A protein and the small-molecule ligand that binds it are described below.
Small molecule (SMILES): CC(C)CCC[C@@H](C)[C@H]1CC[C@H]2[C@@H]3CC=C4C[C@@H](OC(=O)CCC(=O)O)CC[C@]4(C)[C@H]3CC[C@]12C

Sequence of chain 1.B:
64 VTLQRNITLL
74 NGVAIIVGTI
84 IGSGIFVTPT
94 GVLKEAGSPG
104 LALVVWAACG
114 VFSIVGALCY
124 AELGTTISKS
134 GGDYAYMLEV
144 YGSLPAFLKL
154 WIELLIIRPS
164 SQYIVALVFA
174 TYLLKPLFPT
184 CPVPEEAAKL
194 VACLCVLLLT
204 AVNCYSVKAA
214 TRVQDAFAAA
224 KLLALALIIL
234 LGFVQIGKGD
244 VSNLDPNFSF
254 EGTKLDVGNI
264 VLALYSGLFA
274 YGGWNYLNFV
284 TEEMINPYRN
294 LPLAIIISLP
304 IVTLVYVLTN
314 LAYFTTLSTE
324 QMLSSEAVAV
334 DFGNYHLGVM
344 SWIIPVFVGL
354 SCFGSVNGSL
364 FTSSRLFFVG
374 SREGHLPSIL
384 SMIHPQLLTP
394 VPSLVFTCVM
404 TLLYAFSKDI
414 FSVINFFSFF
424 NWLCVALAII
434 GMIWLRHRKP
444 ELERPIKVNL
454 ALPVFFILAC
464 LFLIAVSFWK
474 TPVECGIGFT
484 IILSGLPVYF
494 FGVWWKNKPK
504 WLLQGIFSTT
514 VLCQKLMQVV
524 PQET

Binding-site contacts:
Ligand atom CAU contacts residue VAL394 of chain 1.B at 4.5 Å (hydrophobic).
Ligand atom CAE contacts residue MET520 of chain 1.B at 4.0 Å (hydrophobic).
Ligand atom CAJ contacts residue MET520 of chain 1.B at 3.9 Å (hydrophobic).
Ligand atom CAM contacts residue LEU390 of chain 1.B at 4.5 Å (hydrophobic).
Ligand atom CBG contacts residue LEU200 of chain 1.A at 4.4 Å (hydrophobic).
Ligand atom CAB contacts residue MET520 of chain 1.B at 4.1 Å (hydrophobic).
Ligand atom CAS contacts residue VAL394 of chain 1.B at 4.0 Å (hydrophobic).
Ligand atom CAE contacts residue LEU519 of chain 1.B at 3.5 Å (hydrophobic).
Ligand atom CAZ contacts residue ARG197 of chain 1.A at 4.4 Å.
Ligand atom CAQ contacts residue LEU200 of chain 1.A at 4.2 Å (hydrophobic).
Ligand atom CAL contacts residue GLN389 of chain 1.B at 3.4 Å.
Ligand atom CAA contacts residue 3PH1 of chain 1.G at 3.8 Å.
Ligand atom CBA contacts residue 3PH1 of chain 1.G at 4.0 Å.
Ligand atom CAV contacts residue GLN521 of chain 1.B at 4.4 Å.
Ligand atom CBC contacts residue HIS387 of chain 1.B at 4.2 Å.
Ligand atom CAM contacts residue HIS387 of chain 1.B at 4.4 Å.
Ligand atom CBA contacts residue VAL398 of chain 1.B at 4.4 Å (hydrophobic).
Ligand atom OAG contacts residue LEU390 of chain 1.B at 4.3 Å.
Ligand atom CAP contacts residue LEU200 of chain 1.A at 4.4 Å (hydrophobic).
Ligand atom CAB contacts residue 3PH1 of chain 1.G at 3.9 Å.
Ligand atom CBG contacts residue ARG197 of chain 1.A at 4.3 Å.
Ligand atom CAC contacts residue VAL398 of chain 1.B at 4.2 Å (hydrophobic).
Ligand atom CAK contacts residue ARG197 of chain 1.A at 3.2 Å.
Ligand atom CAY contacts residue LEU390 of chain 1.B at 4.4 Å (hydrophobic).
Ligand atom CAX contacts residue GLN389 of chain 1.B at 3.7 Å.
Ligand atom CAI contacts residue ARG197 of chain 1.A at 3.7 Å.
Ligand atom CBA contacts residue MET520 of chain 1.B at 4.3 Å (hydrophobic).
Ligand atom CAQ contacts residue LEU201 of chain 1.A at 3.8 Å (hydrophobic).
Ligand atom CAD contacts residue MET520 of chain 1.B at 3.4 Å (hydrophobic).
Ligand atom CAR contacts residue LEU390 of chain 1.B at 4.5 Å (hydrophobic).
Ligand atom CAM contacts residue GLN389 of chain 1.B at 3.5 Å.
Ligand atom CBD contacts residue ARG197 of chain 1.A at 4.3 Å.
Ligand atom CBC contacts residue LEU390 of chain 1.B at 4.4 Å (hydrophobic).
Ligand atom CAK contacts residue LEU201 of chain 1.A at 3.9 Å (hydrophobic).
Ligand atom CAD contacts residue HIS387 of chain 1.B at 3.9 Å.
Ligand atom CAV contacts residue HIS387 of chain 1.B at 4.0 Å.
Ligand atom OAF contacts residue GLN389 of chain 1.B at 3.6 Å (h-bond).

Sequence of chain 1.A:
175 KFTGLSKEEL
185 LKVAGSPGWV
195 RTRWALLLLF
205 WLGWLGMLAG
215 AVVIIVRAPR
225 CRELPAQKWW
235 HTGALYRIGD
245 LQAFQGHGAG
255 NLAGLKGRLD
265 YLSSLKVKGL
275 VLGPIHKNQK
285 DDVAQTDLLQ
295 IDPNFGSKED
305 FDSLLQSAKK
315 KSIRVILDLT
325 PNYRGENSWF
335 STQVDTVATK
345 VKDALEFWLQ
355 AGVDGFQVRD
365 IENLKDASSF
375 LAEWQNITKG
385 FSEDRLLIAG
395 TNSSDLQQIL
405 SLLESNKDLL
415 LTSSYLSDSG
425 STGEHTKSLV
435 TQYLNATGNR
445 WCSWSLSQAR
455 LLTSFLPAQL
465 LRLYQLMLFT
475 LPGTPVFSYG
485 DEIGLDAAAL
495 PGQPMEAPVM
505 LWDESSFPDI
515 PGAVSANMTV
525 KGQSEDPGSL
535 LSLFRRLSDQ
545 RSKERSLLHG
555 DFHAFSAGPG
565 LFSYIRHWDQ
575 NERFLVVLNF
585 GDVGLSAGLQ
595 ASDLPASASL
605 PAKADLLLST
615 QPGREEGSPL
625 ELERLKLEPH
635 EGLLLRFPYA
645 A